Sequence of chain 1.A:
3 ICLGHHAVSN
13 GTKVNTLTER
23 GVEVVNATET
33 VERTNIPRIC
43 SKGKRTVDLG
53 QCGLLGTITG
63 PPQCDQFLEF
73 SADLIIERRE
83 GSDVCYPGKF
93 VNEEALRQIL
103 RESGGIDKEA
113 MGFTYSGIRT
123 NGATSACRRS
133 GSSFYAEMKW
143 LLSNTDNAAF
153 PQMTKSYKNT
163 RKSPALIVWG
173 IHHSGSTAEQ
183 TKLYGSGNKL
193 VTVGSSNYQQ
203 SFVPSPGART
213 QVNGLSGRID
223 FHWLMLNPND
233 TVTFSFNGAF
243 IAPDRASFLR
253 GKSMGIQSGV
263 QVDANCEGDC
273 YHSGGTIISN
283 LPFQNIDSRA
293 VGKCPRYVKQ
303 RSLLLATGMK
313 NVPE

The small molecule below binds the protein below.
Small molecule (SMILES): CC(=O)N[C@@H]1[C@@H](O)[C@H](O)[C@@H](CO)O[C@H]1O

Binding-site contacts:
Ligand atom C2 contacts residue ASN231 of chain 1.A at 2.5 Å.
Ligand atom C3 contacts residue ASN231 of chain 1.A at 3.8 Å.
Ligand atom C7 contacts residue ASN231 of chain 1.A at 3.1 Å.
Ligand atom C4 contacts residue LYS164 of chain 1.A at 4.3 Å.
Ligand atom O7 contacts residue ASN231 of chain 1.A at 2.9 Å (h-bond).
Ligand atom C8 contacts residue ASN231 of chain 1.A at 4.3 Å.
Ligand atom C1 contacts residue LYS164 of chain 1.A at 4.0 Å.
Ligand atom C7 contacts residue LYS164 of chain 1.A at 4.2 Å.
Ligand atom N2 contacts residue LYS164 of chain 1.A at 3.0 Å (salt-bridge).
Ligand atom C5 contacts residue ASN231 of chain 1.A at 3.7 Å.
Ligand atom O6 contacts residue ASN231 of chain 1.A at 4.0 Å.
Ligand atom N2 contacts residue ASN231 of chain 1.A at 2.9 Å (h-bond).
Ligand atom O5 contacts residue ASN231 of chain 1.A at 2.4 Å (h-bond).
Ligand atom C2 contacts residue LYS164 of chain 1.A at 3.5 Å.
Ligand atom C4 contacts residue ASN231 of chain 1.A at 4.2 Å.
Ligand atom C3 contacts residue LYS164 of chain 1.A at 3.1 Å.
Ligand atom C8 contacts residue LYS164 of chain 1.A at 4.4 Å.
Ligand atom O6 contacts residue LYS160 of chain 1.A at 4.4 Å.
Ligand atom O3 contacts residue LYS164 of chain 1.A at 3.5 Å (salt-bridge).
Ligand atom C1 contacts residue ASN231 of chain 1.A at 1.4 Å.